Binding-site contacts:
Ligand atom CBC contacts residue HIS44 of chain 2.B at 3.5 Å.
Ligand atom CAK contacts residue VAL139 of chain 2.B at 3.7 Å (hydrophobic).
Ligand atom CAA contacts residue LEU50 of chain 2.B at 3.7 Å (hydrophobic).
Ligand atom OAT contacts residue GLY46 of chain 2.B at 3.5 Å.
Ligand atom CAA contacts residue PRO185 of chain 2.B at 3.3 Å (hydrophobic).
Ligand atom CAA contacts residue VAL187 of chain 2.B at 3.8 Å (hydrophobic).
Ligand atom CAG contacts residue VAL143 of chain 2.B at 3.6 Å (hydrophobic).
Ligand atom O contacts residue SER197 of chain 2.B at 3.7 Å.
Ligand atom CAV contacts residue HIS47 of chain 2.B at 3.7 Å.
Ligand atom CAI contacts residue VAL187 of chain 2.B at 3.9 Å (hydrophobic).
Ligand atom OAT contacts residue THR186 of chain 2.B at 3.7 Å.
Ligand atom CAA contacts residue GLY46 of chain 2.B at 3.4 Å.
Ligand atom C contacts residue SER196 of chain 2.B at 3.7 Å.
Ligand atom OXT contacts residue SER196 of chain 2.B at 3.6 Å.
Ligand atom CAP contacts residue PRO38 of chain 2.B at 3.7 Å (hydrophobic).
Ligand atom CA contacts residue MET195 of chain 2.B at 3.5 Å (hydrophobic).
Ligand atom OAD contacts residue THR39 of chain 2.B at 3.2 Å.
Ligand atom O contacts residue HIS44 of chain 2.B at 2.6 Å.
Ligand atom CAM contacts residue GLN164 of chain 2.B at 3.5 Å.
Ligand atom CAK contacts residue GLN164 of chain 2.B at 3.5 Å.
Ligand atom OAT contacts residue VAL187 of chain 2.B at 3.1 Å (h-bond).
Ligand atom C contacts residue SER197 of chain 2.B at 3.7 Å.
Ligand atom CAH contacts residue VAL143 of chain 2.B at 3.9 Å (hydrophobic).
Ligand atom C contacts residue HIS44 of chain 2.B at 3.6 Å.
Ligand atom OXT contacts residue SER197 of chain 2.B at 3.4 Å (h-bond).
Ligand atom CAN contacts residue MET195 of chain 2.B at 3.4 Å (hydrophobic).
Ligand atom CAG contacts residue VAL139 of chain 2.B at 3.6 Å (hydrophobic).
Ligand atom NAS contacts residue HIS47 of chain 2.B at 2.8 Å (h-bond).
Ligand atom CAP contacts residue THR39 of chain 2.B at 3.8 Å.
Ligand atom N contacts residue HIS44 of chain 2.B at 3.7 Å.
Ligand atom OAD contacts residue MET40 of chain 2.B at 2.7 Å (h-bond).
Ligand atom CBB contacts residue HIS44 of chain 2.B at 3.9 Å.
Ligand atom SBE contacts residue HIS47 of chain 2.B at 3.5 Å (h-bond).
Ligand atom OAD contacts residue HIS47 of chain 2.B at 3.0 Å (h-bond).
Ligand atom OAC contacts residue ASP161 of chain 2.B at 3.7 Å.
Ligand atom CAW contacts residue GLY46 of chain 2.B at 3.4 Å.
Ligand atom CAO contacts residue GLY46 of chain 2.B at 3.7 Å.
Ligand atom CAL contacts residue PRO38 of chain 2.B at 3.7 Å (hydrophobic).
Ligand atom CAN contacts residue HIS44 of chain 2.B at 3.8 Å.
Ligand atom OAT contacts residue PRO185 of chain 2.B at 3.7 Å.

Sequence of chain 2.B:
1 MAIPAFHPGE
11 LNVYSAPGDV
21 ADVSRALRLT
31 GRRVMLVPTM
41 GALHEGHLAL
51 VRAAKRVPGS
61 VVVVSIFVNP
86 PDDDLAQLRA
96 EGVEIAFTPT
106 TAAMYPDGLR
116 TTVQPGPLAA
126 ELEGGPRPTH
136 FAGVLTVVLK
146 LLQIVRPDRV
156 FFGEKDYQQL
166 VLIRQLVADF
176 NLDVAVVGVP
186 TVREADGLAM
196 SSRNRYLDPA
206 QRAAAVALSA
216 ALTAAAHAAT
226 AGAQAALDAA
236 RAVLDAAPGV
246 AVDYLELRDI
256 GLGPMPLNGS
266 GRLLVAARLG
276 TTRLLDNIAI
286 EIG

The small molecule below binds the protein below.
Small molecule (SMILES): COc1ccc2c(c1)cc(C(=O)NS(=O)(=O)c1ccc3ccccc3c1)n2CC(=O)O